Binding-site contacts:
Ligand atom C6 contacts residue TRP88 of chain 1.A at 3.7 Å (hydrophobic).
Ligand atom O4 contacts residue LYS91 of chain 1.A at 3.1 Å (salt-bridge).
Ligand atom O6 contacts residue GLN56 of chain 1.A at 3.1 Å (h-bond).
Ligand atom C4 contacts residue GLN56 of chain 1.A at 4.3 Å.
Ligand atom C6 contacts residue HIS57 of chain 1.A at 3.5 Å.
Ligand atom C3 contacts residue GLU51 of chain 1.A at 4.2 Å.
Ligand atom O3 contacts residue GLU51 of chain 1.A at 4.0 Å.
Ligand atom O3 contacts residue TRP88 of chain 1.A at 3.8 Å.
Ligand atom C5 contacts residue TRP88 of chain 1.A at 3.7 Å (hydrophobic).
Ligand atom C6 contacts residue GLN61 of chain 1.A at 3.8 Å.
Ligand atom C5 contacts residue GLN56 of chain 1.A at 4.2 Å.
Ligand atom C4 contacts residue GLU51 of chain 1.A at 3.2 Å.
Ligand atom C3 contacts residue GLN56 of chain 1.A at 3.5 Å.
Ligand atom C3 contacts residue TRP88 of chain 1.A at 3.6 Å (hydrophobic).
Ligand atom O2 contacts residue ASN90 of chain 1.A at 3.0 Å (h-bond).
Ligand atom O4 contacts residue GLU51 of chain 1.A at 2.5 Å (salt-bridge).
Ligand atom O2 contacts residue LYS91 of chain 1.A at 4.2 Å.
Ligand atom C6 contacts residue ARG13 of chain 1.A at 3.6 Å.
Ligand atom O1 contacts residue ARG13 of chain 1.A at 4.2 Å.
Ligand atom O6 contacts residue ARG13 of chain 1.A at 4.0 Å.
Ligand atom C6 contacts residue GLN56 of chain 1.A at 3.9 Å.
Ligand atom C1 contacts residue GLN56 of chain 1.A at 4.3 Å.
Ligand atom O6 contacts residue TRP88 of chain 1.A at 4.2 Å.
Ligand atom C3 contacts residue LYS91 of chain 1.A at 3.8 Å.
Ligand atom C4 contacts residue LYS91 of chain 1.A at 4.1 Å.
Ligand atom O4 contacts residue GLN56 of chain 1.A at 4.0 Å.
Ligand atom O6 contacts residue HIS57 of chain 1.A at 3.6 Å.
Ligand atom C2 contacts residue ASN90 of chain 1.A at 4.1 Å.
Ligand atom O3 contacts residue ASN90 of chain 1.A at 2.8 Å (h-bond).
Ligand atom C2 contacts residue LYS91 of chain 1.A at 3.7 Å.
Ligand atom O3 contacts residue LYS91 of chain 1.A at 3.0 Å (salt-bridge).
Ligand atom C3 contacts residue ASN90 of chain 1.A at 3.8 Å.
Ligand atom C4 contacts residue TRP88 of chain 1.A at 3.6 Å (hydrophobic).
Ligand atom O5 contacts residue GLN56 of chain 1.A at 3.6 Å.
Ligand atom O3 contacts residue GLN56 of chain 1.A at 3.0 Å (h-bond).
Ligand atom C5 contacts residue ARG13 of chain 1.A at 4.4 Å.
Ligand atom O5 contacts residue ARG13 of chain 1.A at 4.0 Å.
Ligand atom O2 contacts residue GLN56 of chain 1.A at 4.1 Å.
Ligand atom O4 contacts residue GLN56 of chain 1.A at 3.3 Å.
Ligand atom O6 contacts residue GLN61 of chain 1.A at 3.0 Å (h-bond).

Sequence of chain 1.A:
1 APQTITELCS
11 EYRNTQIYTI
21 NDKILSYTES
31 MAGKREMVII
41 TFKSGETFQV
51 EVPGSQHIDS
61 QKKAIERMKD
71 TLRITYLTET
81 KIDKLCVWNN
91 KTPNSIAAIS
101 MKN

A protein and the small-molecule ligand that binds it are described below.
Small molecule (SMILES): OC[C@H]1O[C@@H](O[C@H]2[C@H](O)[C@@H](O)[C@H](O)O[C@@H]2CO)[C@H](O)[C@@H](O)[C@H]1O